Sequence of chain 1.A:
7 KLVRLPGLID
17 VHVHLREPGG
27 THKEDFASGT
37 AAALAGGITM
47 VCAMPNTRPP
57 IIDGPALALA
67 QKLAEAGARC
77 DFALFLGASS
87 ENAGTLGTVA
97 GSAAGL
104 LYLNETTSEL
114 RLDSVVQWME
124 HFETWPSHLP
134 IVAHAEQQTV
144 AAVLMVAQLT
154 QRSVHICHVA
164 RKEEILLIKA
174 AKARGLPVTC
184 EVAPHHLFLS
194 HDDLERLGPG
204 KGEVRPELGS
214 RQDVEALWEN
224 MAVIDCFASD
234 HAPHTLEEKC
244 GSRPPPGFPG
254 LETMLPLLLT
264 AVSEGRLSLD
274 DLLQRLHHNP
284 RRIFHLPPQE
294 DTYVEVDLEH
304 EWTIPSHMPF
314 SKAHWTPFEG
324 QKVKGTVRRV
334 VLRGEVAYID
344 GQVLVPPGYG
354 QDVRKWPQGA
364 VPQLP

The small molecule below binds the protein below.
Small molecule (SMILES): O=C1C[C@@H](C(=O)O)NC(=O)N1

Binding-site contacts:
Ligand atom C2 contacts residue ARG208 of chain 1.A at 3.4 Å.
Ligand atom C6 contacts residue ALA235 of chain 1.A at 3.8 Å (hydrophobic).
Ligand atom O4 contacts residue ZN1 of chain 1.B at 3.0 Å.
Ligand atom C5 contacts residue ASN52 of chain 1.A at 4.2 Å.
Ligand atom O72 contacts residue ASN52 of chain 1.A at 2.8 Å (h-bond).
Ligand atom C7 contacts residue HIS20 of chain 1.A at 4.1 Å.
Ligand atom O4 contacts residue ARG208 of chain 1.A at 4.0 Å.
Ligand atom O71 contacts residue PRO249 of chain 1.A at 3.0 Å (h-bond).
Ligand atom O71 contacts residue ALA235 of chain 1.A at 3.7 Å.
Ligand atom C5 contacts residue ZN1 of chain 1.C at 3.9 Å.
Ligand atom C2 contacts residue ASP233 of chain 1.A at 4.2 Å.
Ligand atom N3 contacts residue ARG208 of chain 1.A at 2.9 Å (salt-bridge).
Ligand atom C6 contacts residue PRO249 of chain 1.A at 4.0 Å (hydrophobic).
Ligand atom N3 contacts residue HIS137 of chain 1.A at 4.2 Å.
Ligand atom O2 contacts residue GLY250 of chain 1.A at 3.2 Å (h-bond).
Ligand atom O4 contacts residue HIS137 of chain 1.A at 3.0 Å.
Ligand atom C6 contacts residue HIS20 of chain 1.A at 3.9 Å.
Ligand atom O72 contacts residue HIS20 of chain 1.A at 3.3 Å (h-bond).
Ligand atom C7 contacts residue PRO249 of chain 1.A at 3.9 Å (hydrophobic).
Ligand atom C5 contacts residue HIS20 of chain 1.A at 3.9 Å.
Ligand atom O2 contacts residue VAL207 of chain 1.A at 3.6 Å.
Ligand atom C2 contacts residue GLY250 of chain 1.A at 3.8 Å.
Ligand atom C2 contacts residue PRO249 of chain 1.A at 3.5 Å (hydrophobic).
Ligand atom O2 contacts residue PRO249 of chain 1.A at 3.2 Å.
Ligand atom N1 contacts residue PRO249 of chain 1.A at 2.9 Å (h-bond).
Ligand atom O71 contacts residue HIS237 of chain 1.A at 3.0 Å (h-bond).
Ligand atom C7 contacts residue ALA235 of chain 1.A at 3.8 Å (hydrophobic).
Ligand atom N1 contacts residue ALA235 of chain 1.A at 3.5 Å.
Ligand atom C4 contacts residue HIS137 of chain 1.A at 4.0 Å.
Ligand atom O72 contacts residue ARG22 of chain 1.A at 2.9 Å (salt-bridge).
Ligand atom O71 contacts residue ARG22 of chain 1.A at 2.8 Å (salt-bridge).
Ligand atom C4 contacts residue ARG208 of chain 1.A at 3.9 Å.
Ligand atom C7 contacts residue HIS237 of chain 1.A at 4.2 Å.
Ligand atom C7 contacts residue ARG22 of chain 1.A at 3.4 Å.
Ligand atom C4 contacts residue ZN1 of chain 1.B at 3.7 Å.
Ligand atom N3 contacts residue ASP233 of chain 1.A at 4.1 Å.
Ligand atom C7 contacts residue ASN52 of chain 1.A at 3.9 Å.
Ligand atom O4 contacts residue KCX103 of chain 1.A at 4.2 Å.
Ligand atom N1 contacts residue GLY250 of chain 1.A at 3.6 Å.
Ligand atom O2 contacts residue ARG208 of chain 1.A at 2.9 Å (salt-bridge).